Sequence of chain 2.B:
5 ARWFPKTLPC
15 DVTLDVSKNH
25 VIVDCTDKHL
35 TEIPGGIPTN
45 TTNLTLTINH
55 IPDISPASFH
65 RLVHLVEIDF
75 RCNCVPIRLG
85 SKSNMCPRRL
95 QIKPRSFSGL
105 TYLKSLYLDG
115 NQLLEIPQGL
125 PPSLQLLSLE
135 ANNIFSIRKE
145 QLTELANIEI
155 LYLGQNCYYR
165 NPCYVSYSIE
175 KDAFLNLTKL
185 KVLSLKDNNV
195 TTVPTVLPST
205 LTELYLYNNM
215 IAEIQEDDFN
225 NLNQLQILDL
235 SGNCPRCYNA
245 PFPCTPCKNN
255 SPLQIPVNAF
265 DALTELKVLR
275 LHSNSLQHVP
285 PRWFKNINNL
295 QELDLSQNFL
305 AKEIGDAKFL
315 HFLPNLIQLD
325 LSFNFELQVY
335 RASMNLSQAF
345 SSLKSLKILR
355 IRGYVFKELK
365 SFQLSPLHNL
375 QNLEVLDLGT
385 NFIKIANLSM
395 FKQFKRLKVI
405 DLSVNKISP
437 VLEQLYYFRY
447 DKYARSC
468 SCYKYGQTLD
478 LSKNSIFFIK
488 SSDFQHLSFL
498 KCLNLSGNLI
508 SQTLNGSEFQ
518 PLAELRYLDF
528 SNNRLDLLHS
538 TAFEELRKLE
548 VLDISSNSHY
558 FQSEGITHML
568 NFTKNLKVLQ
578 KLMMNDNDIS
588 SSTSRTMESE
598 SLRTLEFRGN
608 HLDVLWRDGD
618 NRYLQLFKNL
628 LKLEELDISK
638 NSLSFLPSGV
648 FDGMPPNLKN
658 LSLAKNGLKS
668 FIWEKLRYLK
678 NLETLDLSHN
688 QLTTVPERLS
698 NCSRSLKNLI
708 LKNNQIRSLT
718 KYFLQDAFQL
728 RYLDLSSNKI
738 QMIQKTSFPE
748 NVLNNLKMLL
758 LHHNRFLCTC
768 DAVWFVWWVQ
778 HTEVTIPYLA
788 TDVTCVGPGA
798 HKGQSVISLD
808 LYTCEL

Binding-site contacts:
Ligand atom C7 contacts residue ASN512 of chain 2.B at 3.2 Å.
Ligand atom O6 contacts residue GLU515 of chain 2.B at 4.1 Å.
Ligand atom C3 contacts residue SER514 of chain 2.B at 4.5 Å.
Ligand atom C8 contacts residue ASN512 of chain 2.B at 4.4 Å.
Ligand atom C1 contacts residue SER514 of chain 2.B at 3.2 Å.
Ligand atom O5 contacts residue SER514 of chain 2.B at 3.8 Å.
Ligand atom C2 contacts residue ASN512 of chain 2.B at 2.5 Å.
Ligand atom C5 contacts residue ASN512 of chain 2.B at 3.6 Å.
Ligand atom C4 contacts residue ASN512 of chain 2.B at 4.2 Å.
Ligand atom C5 contacts residue SER514 of chain 2.B at 3.9 Å.
Ligand atom N2 contacts residue ASN512 of chain 2.B at 2.9 Å (h-bond).
Ligand atom O7 contacts residue ASN512 of chain 2.B at 3.0 Å (h-bond).
Ligand atom O5 contacts residue ASN512 of chain 2.B at 2.3 Å (h-bond).
Ligand atom C2 contacts residue SER514 of chain 2.B at 4.3 Å.
Ligand atom C3 contacts residue ASN512 of chain 2.B at 3.8 Å.
Ligand atom C1 contacts residue ASN512 of chain 2.B at 1.4 Å.

A small-molecule ligand and the protein it binds are described below.
Small molecule (SMILES): CC(=O)N[C@@H]1[C@@H](O)[C@H](O)[C@@H](CO)O[C@H]1O